Sequence of chain 1.A:
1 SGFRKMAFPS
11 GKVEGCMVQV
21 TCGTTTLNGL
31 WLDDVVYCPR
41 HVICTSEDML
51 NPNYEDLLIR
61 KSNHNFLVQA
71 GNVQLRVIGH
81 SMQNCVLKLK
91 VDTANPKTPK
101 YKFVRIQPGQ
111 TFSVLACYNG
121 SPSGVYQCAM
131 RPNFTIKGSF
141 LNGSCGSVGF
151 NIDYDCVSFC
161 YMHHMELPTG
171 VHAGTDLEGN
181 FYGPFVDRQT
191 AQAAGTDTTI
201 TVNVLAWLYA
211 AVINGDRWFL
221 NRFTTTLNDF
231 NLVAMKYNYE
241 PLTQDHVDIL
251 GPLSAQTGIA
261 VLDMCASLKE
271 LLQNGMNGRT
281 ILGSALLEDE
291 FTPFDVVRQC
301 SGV

This protein binds this small molecule.
Small molecule (SMILES): COc1cccc2[nH]c(C(=O)N[C@@H](CC(C)C)C(=O)N[C@@H](C[C@@H]3CCCNC3=O)C(C)=O)cc12

Sequence of chain 2.D:
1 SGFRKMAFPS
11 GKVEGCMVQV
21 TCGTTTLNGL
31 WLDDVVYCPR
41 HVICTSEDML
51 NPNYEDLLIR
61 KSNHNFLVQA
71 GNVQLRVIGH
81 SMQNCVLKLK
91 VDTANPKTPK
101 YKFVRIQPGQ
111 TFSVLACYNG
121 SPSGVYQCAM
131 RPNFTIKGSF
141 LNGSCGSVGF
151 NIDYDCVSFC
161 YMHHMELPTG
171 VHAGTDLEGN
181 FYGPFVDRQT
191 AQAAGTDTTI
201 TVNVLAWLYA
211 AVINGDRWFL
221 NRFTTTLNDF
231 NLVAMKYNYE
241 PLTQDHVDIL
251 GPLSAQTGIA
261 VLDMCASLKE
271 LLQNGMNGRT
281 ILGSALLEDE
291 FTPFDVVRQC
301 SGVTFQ

Binding-site contacts:
Ligand atom N11 contacts residue GLN189 of chain 1.A at 3.0 Å (h-bond).
Ligand atom C21 contacts residue GLU166 of chain 1.A at 3.7 Å.
Ligand atom C32 contacts residue GLU166 of chain 1.A at 3.4 Å.
Ligand atom C03 contacts residue CYS145 of chain 1.A at 3.2 Å (hydrophobic).
Ligand atom O24 contacts residue MET165 of chain 1.A at 3.2 Å.
Ligand atom N31 contacts residue GLU166 of chain 1.A at 2.9 Å (salt-bridge).
Ligand atom C26 contacts residue CYS145 of chain 1.A at 3.8 Å (hydrophobic).
Ligand atom C02 contacts residue CYS145 of chain 1.A at 2.3 Å (hydrophobic).
Ligand atom C19 contacts residue ALA191 of chain 1.A at 3.7 Å (hydrophobic).
Ligand atom O17 contacts residue THR190 of chain 1.A at 3.2 Å (h-bond).
Ligand atom C06 contacts residue HIS164 of chain 1.A at 3.4 Å.
Ligand atom C07 contacts residue GLN189 of chain 1.A at 3.5 Å.
Ligand atom C18 contacts residue GLN189 of chain 1.A at 3.5 Å.
Ligand atom C09 contacts residue ASP187 of chain 1.A at 3.8 Å.
Ligand atom O33 contacts residue HIS163 of chain 1.A at 3.0 Å (h-bond).
Ligand atom C22 contacts residue GLU166 of chain 1.A at 3.4 Å.
Ligand atom C30 contacts residue GLU166 of chain 1.A at 3.7 Å.
Ligand atom N23 contacts residue GLU166 of chain 1.A at 2.6 Å (salt-bridge).
Ligand atom C20 contacts residue ALA191 of chain 1.A at 3.8 Å (hydrophobic).
Ligand atom C06 contacts residue GLN189 of chain 1.A at 3.8 Å.
Ligand atom C34 contacts residue CYS145 of chain 1.A at 2.0 Å (hydrophobic).
Ligand atom C10 contacts residue HIS41 of chain 1.A at 3.8 Å.
Ligand atom O24 contacts residue GLU166 of chain 1.A at 2.8 Å (salt-bridge).
Ligand atom N04 contacts residue CYS145 of chain 1.A at 3.1 Å (h-bond).
Ligand atom N04 contacts residue HIS164 of chain 1.A at 3.1 Å (h-bond).
Ligand atom C14 contacts residue GLN189 of chain 1.A at 3.5 Å.
Ligand atom O17 contacts residue GLN189 of chain 1.A at 3.1 Å (h-bond).
Ligand atom N31 contacts residue PHE140 of chain 1.A at 3.0 Å (h-bond).
Ligand atom C16 contacts residue THR190 of chain 1.A at 3.6 Å.
Ligand atom O33 contacts residue GLU166 of chain 1.A at 3.5 Å.
Ligand atom O33 contacts residue PHE140 of chain 1.A at 3.6 Å.
Ligand atom O01 contacts residue CYS145 of chain 1.A at 2.8 Å (h-bond).
Ligand atom C34 contacts residue HIS41 of chain 1.A at 3.4 Å.
Ligand atom C16 contacts residue ALA191 of chain 1.A at 3.8 Å (hydrophobic).
Ligand atom O01 contacts residue GLY143 of chain 1.A at 3.0 Å (h-bond).
Ligand atom C10 contacts residue HIS164 of chain 1.A at 3.2 Å.
Ligand atom C13 contacts residue GLU166 of chain 1.A at 3.6 Å.
Ligand atom C28 contacts residue ASN142 of chain 1.A at 3.7 Å.
Ligand atom C05 contacts residue HIS164 of chain 1.A at 3.7 Å.
Ligand atom O01 contacts residue SER144 of chain 1.A at 3.1 Å (h-bond).